Sequence of chain 2.C:
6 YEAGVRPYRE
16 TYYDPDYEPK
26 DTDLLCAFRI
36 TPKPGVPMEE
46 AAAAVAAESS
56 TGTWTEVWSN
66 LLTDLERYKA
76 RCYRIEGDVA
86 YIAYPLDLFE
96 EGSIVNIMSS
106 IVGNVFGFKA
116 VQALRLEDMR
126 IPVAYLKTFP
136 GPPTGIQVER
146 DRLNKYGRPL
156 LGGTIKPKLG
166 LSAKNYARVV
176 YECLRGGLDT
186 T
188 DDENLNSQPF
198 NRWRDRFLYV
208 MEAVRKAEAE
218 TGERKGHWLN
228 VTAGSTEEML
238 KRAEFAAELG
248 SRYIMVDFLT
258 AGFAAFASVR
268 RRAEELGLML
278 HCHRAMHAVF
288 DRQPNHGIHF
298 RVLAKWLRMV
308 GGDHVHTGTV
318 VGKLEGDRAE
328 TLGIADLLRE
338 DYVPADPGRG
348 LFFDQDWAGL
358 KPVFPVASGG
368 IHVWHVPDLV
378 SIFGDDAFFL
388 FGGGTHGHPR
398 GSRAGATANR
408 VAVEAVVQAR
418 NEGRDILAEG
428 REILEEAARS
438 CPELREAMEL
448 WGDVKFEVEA

This protein binds this small molecule.
Small molecule (SMILES): O=C(O)[C@@](O)(COP(=O)(O)O)[C@H](O)[C@H](O)COP(=O)(O)O

Sequence of chain 1.A:
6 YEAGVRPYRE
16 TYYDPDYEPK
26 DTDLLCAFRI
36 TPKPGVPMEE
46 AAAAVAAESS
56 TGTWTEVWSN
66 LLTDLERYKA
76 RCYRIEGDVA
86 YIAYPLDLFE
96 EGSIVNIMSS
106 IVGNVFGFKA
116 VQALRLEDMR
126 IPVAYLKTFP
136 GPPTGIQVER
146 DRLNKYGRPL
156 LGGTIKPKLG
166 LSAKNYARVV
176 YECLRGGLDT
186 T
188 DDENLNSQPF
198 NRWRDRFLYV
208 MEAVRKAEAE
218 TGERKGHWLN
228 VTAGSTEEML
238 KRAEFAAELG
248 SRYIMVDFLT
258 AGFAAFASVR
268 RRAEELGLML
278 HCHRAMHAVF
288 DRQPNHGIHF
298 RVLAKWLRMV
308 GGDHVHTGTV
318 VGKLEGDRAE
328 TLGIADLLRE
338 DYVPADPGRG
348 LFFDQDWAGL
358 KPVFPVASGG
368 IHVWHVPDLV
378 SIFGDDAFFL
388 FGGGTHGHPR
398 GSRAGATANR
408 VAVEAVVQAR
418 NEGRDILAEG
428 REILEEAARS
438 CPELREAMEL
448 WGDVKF

Binding-site contacts:
Ligand atom C contacts residue MG1 of chain 2.L at 2.9 Å.
Ligand atom O2P contacts residue THR58 of chain 1.A at 2.5 Å (h-bond).
Ligand atom O6P contacts residue HIS313 of chain 2.C at 2.8 Å (h-bond).
Ligand atom C contacts residue ASN109 of chain 1.A at 3.5 Å.
Ligand atom O2 contacts residue KCX187 of chain 2.C at 3.3 Å (h-bond).
Ligand atom O2 contacts residue LYS161 of chain 2.C at 2.9 Å (salt-bridge).
Ligand atom O7 contacts residue LYS320 of chain 2.C at 2.9 Å (salt-bridge).
Ligand atom O6P contacts residue SER365 of chain 2.C at 3.4 Å (h-bond).
Ligand atom O7 contacts residue GLU53 of chain 1.A at 3.5 Å (salt-bridge).
Ligand atom C2 contacts residue MG1 of chain 2.L at 2.9 Å.
Ligand atom C contacts residue LYS161 of chain 2.C at 3.4 Å.
Ligand atom O3P contacts residue LYS320 of chain 2.C at 2.8 Å (salt-bridge).
Ligand atom O5 contacts residue LEU321 of chain 2.C at 3.3 Å.
Ligand atom P1 contacts residue THR58 of chain 1.A at 3.4 Å.
Ligand atom O6 contacts residue GLU190 of chain 2.C at 3.2 Å (salt-bridge).
Ligand atom O5P contacts residue ARG281 of chain 2.C at 2.9 Å (salt-bridge).
Ligand atom C3 contacts residue MG1 of chain 2.L at 3.1 Å.
Ligand atom O6 contacts residue LYS163 of chain 2.C at 2.8 Å (salt-bridge).
Ligand atom O4P contacts residue ARG281 of chain 2.C at 3.0 Å (salt-bridge).
Ligand atom O3P contacts residue TRP59 of chain 1.A at 3.3 Å.
Ligand atom O4 contacts residue GLY366 of chain 2.C at 3.3 Å.
Ligand atom O4 contacts residue SER365 of chain 2.C at 2.9 Å (h-bond).
Ligand atom O3 contacts residue MG1 of chain 2.L at 2.2 Å.
Ligand atom C3 contacts residue KCX187 of chain 2.C at 3.0 Å.
Ligand atom O2 contacts residue THR159 of chain 2.C at 2.8 Å (h-bond).
Ligand atom O3 contacts residue KCX187 of chain 2.C at 2.5 Å (h-bond).
Ligand atom O2P contacts residue GLY390 of chain 2.C at 2.8 Å (h-bond).
Ligand atom O2 contacts residue ASP189 of chain 2.C at 3.3 Å (salt-bridge).
Ligand atom O2 contacts residue MG1 of chain 2.L at 2.3 Å.
Ligand atom O3P contacts residue GLY367 of chain 2.C at 3.0 Å (h-bond).
Ligand atom O3 contacts residue HIS280 of chain 2.C at 3.0 Å (h-bond).
Ligand atom O1P contacts residue GLY389 of chain 2.C at 3.0 Å (h-bond).
Ligand atom O3 contacts residue GLU190 of chain 2.C at 3.0 Å (salt-bridge).
Ligand atom O2P contacts residue LYS161 of chain 2.C at 3.2 Å.
Ligand atom O6 contacts residue ASN109 of chain 1.A at 3.0 Å (h-bond).
Ligand atom O6 contacts residue LYS161 of chain 2.C at 3.3 Å (salt-bridge).
Ligand atom O1 contacts residue LYS161 of chain 2.C at 3.1 Å (salt-bridge).
Ligand atom O3P contacts residue THR58 of chain 1.A at 3.4 Å (h-bond).
Ligand atom O6 contacts residue ASP189 of chain 2.C at 2.9 Å (salt-bridge).
Ligand atom O6 contacts residue MG1 of chain 2.L at 2.1 Å.